A protein and the small-molecule ligand that binds it are described below.
Small molecule (SMILES): C=C(C)[C@@H]1CCC(C)=C[C@H]1c1c(O)cc(CCCCC)cc1O

Sequence of chain 1.D:
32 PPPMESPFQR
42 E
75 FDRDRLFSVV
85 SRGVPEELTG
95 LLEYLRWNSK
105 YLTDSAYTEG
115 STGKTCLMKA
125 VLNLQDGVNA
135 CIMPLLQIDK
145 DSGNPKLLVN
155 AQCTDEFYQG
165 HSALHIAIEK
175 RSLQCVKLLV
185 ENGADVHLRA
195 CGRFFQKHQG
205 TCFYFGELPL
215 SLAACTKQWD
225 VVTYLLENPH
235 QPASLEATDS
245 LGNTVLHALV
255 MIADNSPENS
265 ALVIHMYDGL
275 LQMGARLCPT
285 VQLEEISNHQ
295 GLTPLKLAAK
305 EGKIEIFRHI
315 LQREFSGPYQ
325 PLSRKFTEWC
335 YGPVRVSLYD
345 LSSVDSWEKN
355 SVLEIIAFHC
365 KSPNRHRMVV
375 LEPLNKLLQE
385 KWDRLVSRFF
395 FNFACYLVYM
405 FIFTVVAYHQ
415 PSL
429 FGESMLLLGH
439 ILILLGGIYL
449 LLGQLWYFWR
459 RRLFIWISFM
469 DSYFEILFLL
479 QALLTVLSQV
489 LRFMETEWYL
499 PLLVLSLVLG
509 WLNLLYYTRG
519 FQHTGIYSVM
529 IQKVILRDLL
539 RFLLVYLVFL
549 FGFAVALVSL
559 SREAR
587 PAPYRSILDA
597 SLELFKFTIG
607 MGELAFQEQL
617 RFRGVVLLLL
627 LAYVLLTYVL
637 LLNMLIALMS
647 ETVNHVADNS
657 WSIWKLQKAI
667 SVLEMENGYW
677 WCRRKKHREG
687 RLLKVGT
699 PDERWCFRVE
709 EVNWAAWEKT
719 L

Sequence of chain 1.A:
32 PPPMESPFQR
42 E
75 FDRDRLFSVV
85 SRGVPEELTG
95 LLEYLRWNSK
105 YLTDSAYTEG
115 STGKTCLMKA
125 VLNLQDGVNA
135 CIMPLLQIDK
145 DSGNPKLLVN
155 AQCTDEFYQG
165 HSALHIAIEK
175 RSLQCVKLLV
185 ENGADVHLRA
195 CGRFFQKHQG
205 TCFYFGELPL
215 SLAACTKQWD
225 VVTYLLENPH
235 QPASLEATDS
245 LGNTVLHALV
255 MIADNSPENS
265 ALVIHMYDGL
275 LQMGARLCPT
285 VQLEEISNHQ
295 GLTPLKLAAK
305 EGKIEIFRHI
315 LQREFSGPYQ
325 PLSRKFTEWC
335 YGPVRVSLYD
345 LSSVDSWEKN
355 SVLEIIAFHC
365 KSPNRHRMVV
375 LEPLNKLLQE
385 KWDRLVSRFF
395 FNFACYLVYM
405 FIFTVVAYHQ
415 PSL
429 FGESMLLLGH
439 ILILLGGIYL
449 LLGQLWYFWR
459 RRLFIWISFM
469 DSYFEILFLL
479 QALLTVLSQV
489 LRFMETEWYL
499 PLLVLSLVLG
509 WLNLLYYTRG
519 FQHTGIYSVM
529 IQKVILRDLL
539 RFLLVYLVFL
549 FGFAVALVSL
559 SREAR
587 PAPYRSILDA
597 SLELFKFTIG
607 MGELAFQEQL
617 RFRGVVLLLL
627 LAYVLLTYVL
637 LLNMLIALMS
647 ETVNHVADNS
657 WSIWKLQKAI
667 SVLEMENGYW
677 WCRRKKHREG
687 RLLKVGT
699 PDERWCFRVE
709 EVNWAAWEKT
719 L

Binding-site contacts:
Ligand atom C19 contacts residue LEU631 of chain 1.A at 3.7 Å (hydrophobic).
Ligand atom C13 contacts residue LEU638 of chain 1.A at 3.6 Å (hydrophobic).
Ligand atom C06 contacts residue TYR634 of chain 1.A at 3.7 Å (hydrophobic).
Ligand atom O01 contacts residue TYR634 of chain 1.A at 3.7 Å.
Ligand atom C11 contacts residue VAL635 of chain 1.A at 3.6 Å (hydrophobic).
Ligand atom C09 contacts residue TYR634 of chain 1.A at 4.1 Å (hydrophobic).
Ligand atom C07 contacts residue PHE540 of chain 1.D at 3.8 Å (hydrophobic).
Ligand atom C19 contacts residue PHE601 of chain 1.D at 3.6 Å (hydrophobic).
Ligand atom C09 contacts residue MET640 of chain 1.D at 3.6 Å (hydrophobic).
Ligand atom C07 contacts residue LEU537 of chain 1.D at 3.7 Å (hydrophobic).
Ligand atom C09 contacts residue PHE540 of chain 1.D at 4.0 Å (hydrophobic).
Ligand atom C05 contacts residue LEU637 of chain 1.D at 3.9 Å (hydrophobic).
Ligand atom O02 contacts residue PHE540 of chain 1.D at 3.5 Å.
Ligand atom O02 contacts residue LEU537 of chain 1.D at 3.5 Å (h-bond).
Ligand atom C17 contacts residue LEU537 of chain 1.D at 4.0 Å (hydrophobic).
Ligand atom C12 contacts residue LEU541 of chain 1.D at 3.9 Å (hydrophobic).
Ligand atom C07 contacts residue MET640 of chain 1.D at 4.3 Å (hydrophobic).
Ligand atom C05 contacts residue PHE540 of chain 1.D at 3.6 Å (hydrophobic).
Ligand atom C13 contacts residue TYR634 of chain 1.A at 3.5 Å (hydrophobic).
Ligand atom C14 contacts residue PHE601 of chain 1.D at 4.2 Å (hydrophobic).
Ligand atom C14 contacts residue TYR544 of chain 1.D at 3.7 Å (hydrophobic).
Ligand atom O01 contacts residue LEU631 of chain 1.A at 2.9 Å (h-bond).
Ligand atom C14 contacts residue LEU541 of chain 1.D at 3.7 Å (hydrophobic).
Ligand atom C17 contacts residue LEU541 of chain 1.D at 3.7 Å (hydrophobic).
Ligand atom C13 contacts residue LEU537 of chain 1.D at 4.2 Å (hydrophobic).
Ligand atom C14 contacts residue LEU631 of chain 1.A at 3.8 Å (hydrophobic).
Ligand atom O02 contacts residue LEU541 of chain 1.D at 3.4 Å.
Ligand atom C16 contacts residue LEU631 of chain 1.A at 3.6 Å (hydrophobic).
Ligand atom C22 contacts residue LEU632 of chain 1.A at 3.7 Å (hydrophobic).
Ligand atom C03 contacts residue PHE540 of chain 1.D at 3.6 Å (hydrophobic).
Ligand atom C05 contacts residue TYR634 of chain 1.A at 4.3 Å (hydrophobic).
Ligand atom C12 contacts residue LEU537 of chain 1.D at 4.1 Å (hydrophobic).
Ligand atom C16 contacts residue VAL635 of chain 1.A at 3.6 Å (hydrophobic).
Ligand atom C13 contacts residue MET640 of chain 1.D at 3.9 Å (hydrophobic).
Ligand atom C06 contacts residue MET640 of chain 1.D at 4.0 Å (hydrophobic).
Ligand atom O01 contacts residue VAL635 of chain 1.A at 3.4 Å.
Ligand atom C06 contacts residue PHE540 of chain 1.D at 3.6 Å (hydrophobic).
Ligand atom C10 contacts residue LEU631 of chain 1.A at 3.9 Å (hydrophobic).
Ligand atom C06 contacts residue LEU637 of chain 1.D at 3.7 Å (hydrophobic).
Ligand atom C11 contacts residue LEU631 of chain 1.A at 3.9 Å (hydrophobic).